This protein binds this small molecule.
Small molecule (SMILES): CC(=O)N[C@@H]1[C@@H](O)[C@H](O)[C@@H](CO)O[C@H]1O

Sequence of chain 1.A:
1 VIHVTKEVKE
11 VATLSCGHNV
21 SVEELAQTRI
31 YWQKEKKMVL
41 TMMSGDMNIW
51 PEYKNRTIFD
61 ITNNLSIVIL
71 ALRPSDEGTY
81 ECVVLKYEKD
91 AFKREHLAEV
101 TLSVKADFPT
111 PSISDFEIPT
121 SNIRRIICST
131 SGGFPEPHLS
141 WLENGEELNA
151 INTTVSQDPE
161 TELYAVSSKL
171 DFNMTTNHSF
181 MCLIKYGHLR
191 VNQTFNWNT

Binding-site contacts:
Ligand atom C1 contacts residue ASN55 of chain 1.A at 2.5 Å.
Ligand atom C2 contacts residue ASN55 of chain 1.A at 3.4 Å.
Ligand atom O7 contacts residue ASN55 of chain 1.A at 3.3 Å (h-bond).
Ligand atom O5 contacts residue ASN55 of chain 1.A at 3.2 Å (h-bond).
Ligand atom N2 contacts residue ASN55 of chain 1.A at 3.5 Å (h-bond).
Ligand atom C7 contacts residue ASN55 of chain 1.A at 3.5 Å.